Sequence of chain 4.A:
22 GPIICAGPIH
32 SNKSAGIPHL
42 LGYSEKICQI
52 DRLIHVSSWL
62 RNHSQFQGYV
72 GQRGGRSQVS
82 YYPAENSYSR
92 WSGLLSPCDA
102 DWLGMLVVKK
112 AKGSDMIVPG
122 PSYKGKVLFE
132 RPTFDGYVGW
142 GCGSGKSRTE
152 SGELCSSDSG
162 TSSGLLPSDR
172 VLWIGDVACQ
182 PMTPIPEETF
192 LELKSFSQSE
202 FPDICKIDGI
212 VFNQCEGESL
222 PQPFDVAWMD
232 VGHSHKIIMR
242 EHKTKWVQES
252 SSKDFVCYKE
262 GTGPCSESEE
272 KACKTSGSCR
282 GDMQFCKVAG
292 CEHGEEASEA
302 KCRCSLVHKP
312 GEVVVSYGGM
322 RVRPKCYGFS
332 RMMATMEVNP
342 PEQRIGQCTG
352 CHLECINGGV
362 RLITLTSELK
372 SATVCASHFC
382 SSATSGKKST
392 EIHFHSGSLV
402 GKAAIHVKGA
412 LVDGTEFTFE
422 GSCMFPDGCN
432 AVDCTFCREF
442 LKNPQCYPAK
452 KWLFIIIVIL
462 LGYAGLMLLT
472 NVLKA

Binding-site contacts:
Ligand atom O5 contacts residue ASN63 of chain 4.A at 2.4 Å (h-bond).
Ligand atom O5 contacts residue HIS40 of chain 4.A at 4.2 Å.
Ligand atom C7 contacts residue ASN63 of chain 4.A at 3.0 Å.
Ligand atom C5 contacts residue HIS40 of chain 4.A at 3.3 Å.
Ligand atom O6 contacts residue LEU41 of chain 4.A at 3.9 Å.
Ligand atom O3 contacts residue HIS40 of chain 4.A at 4.0 Å.
Ligand atom O7 contacts residue ASN63 of chain 4.A at 2.9 Å (h-bond).
Ligand atom O6 contacts residue HIS40 of chain 4.A at 1.4 Å.
Ligand atom N2 contacts residue SER59 of chain 4.A at 4.0 Å.
Ligand atom C7 contacts residue SER59 of chain 4.A at 4.1 Å.
Ligand atom C5 contacts residue ASN63 of chain 4.A at 3.7 Å.
Ligand atom C1 contacts residue HIS40 of chain 4.A at 4.4 Å.
Ligand atom C1 contacts residue ASN63 of chain 4.A at 1.4 Å.
Ligand atom C4 contacts residue HIS40 of chain 4.A at 3.8 Å.
Ligand atom N2 contacts residue ASN63 of chain 4.A at 2.8 Å (h-bond).
Ligand atom C8 contacts residue HIS56 of chain 4.A at 3.5 Å.
Ligand atom C8 contacts residue ASN63 of chain 4.A at 4.2 Å.
Ligand atom O7 contacts residue PRO39 of chain 4.A at 4.3 Å.
Ligand atom C7 contacts residue HIS40 of chain 4.A at 4.3 Å.
Ligand atom O5 contacts residue HIS40 of chain 4.A at 2.7 Å (h-bond).
Ligand atom C8 contacts residue TRP60 of chain 4.A at 3.5 Å (hydrophobic).
Ligand atom C5 contacts residue HIS40 of chain 4.A at 4.3 Å.
Ligand atom C8 contacts residue SER59 of chain 4.A at 3.2 Å.
Ligand atom C2 contacts residue ASN63 of chain 4.A at 2.5 Å.
Ligand atom O7 contacts residue HIS40 of chain 4.A at 3.3 Å.
Ligand atom C3 contacts residue HIS40 of chain 4.A at 4.1 Å.
Ligand atom C3 contacts residue ASN63 of chain 4.A at 3.8 Å.
Ligand atom N2 contacts residue HIS40 of chain 4.A at 4.4 Å.
Ligand atom C1 contacts residue HIS40 of chain 4.A at 3.9 Å.
Ligand atom C4 contacts residue HIS40 of chain 4.A at 4.5 Å.
Ligand atom O6 contacts residue LEU42 of chain 4.A at 4.4 Å.
Ligand atom C6 contacts residue HIS40 of chain 4.A at 2.7 Å.
Ligand atom C2 contacts residue HIS40 of chain 4.A at 3.6 Å.
Ligand atom C4 contacts residue ASN63 of chain 4.A at 4.3 Å.
Ligand atom C6 contacts residue HIS40 of chain 4.A at 4.0 Å.
Ligand atom C7 contacts residue HIS56 of chain 4.A at 4.2 Å.
Ligand atom N2 contacts residue HIS56 of chain 4.A at 4.5 Å.

The protein below binds the small molecule below.
Small molecule (SMILES): CC(=O)N[C@H]1[C@H](O[C@H]2[C@H](O)[C@@H](NC(C)=O)CO[C@@H]2CO)O[C@H](CO)[C@@H](O[C@H]2O[C@H](CO)[C@@H](O)[C@H](O)[C@@H]2O)[C@@H]1O